Sequence of chain 1.I:
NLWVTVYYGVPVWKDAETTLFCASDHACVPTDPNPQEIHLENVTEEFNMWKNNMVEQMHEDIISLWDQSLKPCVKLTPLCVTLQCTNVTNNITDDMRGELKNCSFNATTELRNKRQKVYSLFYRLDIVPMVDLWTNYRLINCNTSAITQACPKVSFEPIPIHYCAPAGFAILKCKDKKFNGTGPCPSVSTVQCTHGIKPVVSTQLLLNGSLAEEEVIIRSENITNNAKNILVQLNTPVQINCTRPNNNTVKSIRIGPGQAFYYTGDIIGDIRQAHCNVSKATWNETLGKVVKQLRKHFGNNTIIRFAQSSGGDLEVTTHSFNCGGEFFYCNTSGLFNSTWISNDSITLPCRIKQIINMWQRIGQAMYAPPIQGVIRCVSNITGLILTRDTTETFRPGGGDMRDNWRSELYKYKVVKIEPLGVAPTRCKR

This protein binds this small molecule.
Small molecule (SMILES): CC(=O)N[C@@H]1[C@@H](O)[C@H](O)[C@@H](CO)O[C@H]1O

Binding-site contacts:
Ligand atom O7 contacts residue SER349 of chain 1.I at 4.0 Å.
Ligand atom C7 contacts residue NAG2 of chain 1.CA at 4.0 Å.
Ligand atom C7 contacts residue ASN353 of chain 1.I at 3.5 Å.
Ligand atom C1 contacts residue ASN353 of chain 1.I at 1.5 Å.
Ligand atom C7 contacts residue SER349 of chain 1.I at 4.3 Å.
Ligand atom C8 contacts residue SER349 of chain 1.I at 3.8 Å.
Ligand atom N2 contacts residue ASN353 of chain 1.I at 3.0 Å (h-bond).
Ligand atom O7 contacts residue ASN353 of chain 1.I at 3.6 Å (h-bond).
Ligand atom O3 contacts residue NAG2 of chain 1.CA at 3.5 Å.
Ligand atom N2 contacts residue NAG2 of chain 1.CA at 4.0 Å.
Ligand atom C3 contacts residue NAG2 of chain 1.CA at 4.4 Å.
Ligand atom C5 contacts residue ASN353 of chain 1.I at 3.8 Å.
Ligand atom C8 contacts residue NAG2 of chain 1.CA at 3.9 Å.
Ligand atom C8 contacts residue GLN324 of chain 1.I at 3.8 Å.
Ligand atom C8 contacts residue ASN353 of chain 1.I at 4.2 Å.
Ligand atom C8 contacts residue NAG1 of chain 1.CA at 4.3 Å.
Ligand atom O5 contacts residue ASN353 of chain 1.I at 2.5 Å (h-bond).
Ligand atom C4 contacts residue ASN353 of chain 1.I at 4.4 Å.
Ligand atom C3 contacts residue ASN353 of chain 1.I at 3.9 Å.
Ligand atom C2 contacts residue ASN353 of chain 1.I at 2.5 Å.